Sequence of chain 1.B:
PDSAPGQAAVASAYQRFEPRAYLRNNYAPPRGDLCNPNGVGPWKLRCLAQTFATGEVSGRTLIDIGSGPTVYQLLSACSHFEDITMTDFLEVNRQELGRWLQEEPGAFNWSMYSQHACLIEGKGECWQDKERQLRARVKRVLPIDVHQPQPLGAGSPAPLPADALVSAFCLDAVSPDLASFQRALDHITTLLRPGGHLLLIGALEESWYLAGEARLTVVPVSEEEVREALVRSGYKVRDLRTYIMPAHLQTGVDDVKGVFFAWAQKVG

Binding-site contacts:
Ligand atom C3 contacts residue ASN39 of chain 1.B at 4.3 Å.
Ligand atom C6 contacts residue ASP267 of chain 1.B at 3.5 Å.
Ligand atom C7 contacts residue GLU219 of chain 1.B at 3.0 Å.
Ligand atom O7 contacts residue ASP267 of chain 1.B at 3.2 Å (salt-bridge).
Ligand atom C6 contacts residue ARG44 of chain 1.B at 3.7 Å.
Ligand atom O4 contacts residue PHE182 of chain 1.B at 3.9 Å.
Ligand atom C1 contacts residue PHE182 of chain 1.B at 4.2 Å (hydrophobic).
Ligand atom C7 contacts residue ASP267 of chain 1.B at 4.2 Å.
Ligand atom C1 contacts residue GLU219 of chain 1.B at 4.4 Å.
Ligand atom C2 contacts residue PHE182 of chain 1.B at 3.7 Å (hydrophobic).
Ligand atom C3 contacts residue PHE182 of chain 1.B at 3.2 Å (hydrophobic).
Ligand atom N8 contacts residue GLU219 of chain 1.B at 3.4 Å (salt-bridge).
Ligand atom C5 contacts residue ASN39 of chain 1.B at 4.0 Å.
Ligand atom C4 contacts residue ASN39 of chain 1.B at 4.2 Å.
Ligand atom C1 contacts residue ASN39 of chain 1.B at 4.1 Å.
Ligand atom C5 contacts residue ASP267 of chain 1.B at 4.2 Å.
Ligand atom C7 contacts residue TYR222 of chain 1.B at 4.2 Å (hydrophobic).
Ligand atom C2 contacts residue ASN39 of chain 1.B at 4.2 Å.
Ligand atom C8 contacts residue GLU219 of chain 1.B at 3.6 Å.
Ligand atom N8 contacts residue PHE182 of chain 1.B at 4.0 Å.
Ligand atom O7 contacts residue GLU219 of chain 1.B at 3.1 Å (salt-bridge).
Ligand atom O4 contacts residue VAL53 of chain 1.B at 4.0 Å.
Ligand atom N8 contacts residue TYR222 of chain 1.B at 3.5 Å.
Ligand atom C8 contacts residue PHE182 of chain 1.B at 4.4 Å (hydrophobic).
Ligand atom C2 contacts residue TYR35 of chain 1.B at 3.9 Å (hydrophobic).
Ligand atom C6 contacts residue ASN39 of chain 1.B at 4.0 Å.
Ligand atom C8 contacts residue TYR222 of chain 1.B at 3.9 Å (hydrophobic).
Ligand atom O7 contacts residue TYR222 of chain 1.B at 3.2 Å.
Ligand atom C1 contacts residue ASP267 of chain 1.B at 4.2 Å.
Ligand atom C3 contacts residue LYS57 of chain 1.B at 4.2 Å.
Ligand atom C8 contacts residue TYR35 of chain 1.B at 4.1 Å (hydrophobic).
Ligand atom C4 contacts residue ARG44 of chain 1.B at 4.3 Å.
Ligand atom C6 contacts residue GLU219 of chain 1.B at 4.1 Å.
Ligand atom C5 contacts residue PHE182 of chain 1.B at 4.4 Å (hydrophobic).
Ligand atom N8 contacts residue ALA186 of chain 1.B at 3.8 Å.
Ligand atom O7 contacts residue ASN39 of chain 1.B at 4.1 Å.
Ligand atom C5 contacts residue ARG44 of chain 1.B at 3.5 Å.
Ligand atom C4 contacts residue PHE182 of chain 1.B at 3.7 Å (hydrophobic).
Ligand atom O4 contacts residue LYS57 of chain 1.B at 3.7 Å.
Ligand atom C3 contacts residue TYR40 of chain 1.B at 4.0 Å (hydrophobic).

The protein below binds the small molecule below.
Small molecule (SMILES): NC[C@H](O)c1ccc(O)cc1